Sequence of chain 1.A:
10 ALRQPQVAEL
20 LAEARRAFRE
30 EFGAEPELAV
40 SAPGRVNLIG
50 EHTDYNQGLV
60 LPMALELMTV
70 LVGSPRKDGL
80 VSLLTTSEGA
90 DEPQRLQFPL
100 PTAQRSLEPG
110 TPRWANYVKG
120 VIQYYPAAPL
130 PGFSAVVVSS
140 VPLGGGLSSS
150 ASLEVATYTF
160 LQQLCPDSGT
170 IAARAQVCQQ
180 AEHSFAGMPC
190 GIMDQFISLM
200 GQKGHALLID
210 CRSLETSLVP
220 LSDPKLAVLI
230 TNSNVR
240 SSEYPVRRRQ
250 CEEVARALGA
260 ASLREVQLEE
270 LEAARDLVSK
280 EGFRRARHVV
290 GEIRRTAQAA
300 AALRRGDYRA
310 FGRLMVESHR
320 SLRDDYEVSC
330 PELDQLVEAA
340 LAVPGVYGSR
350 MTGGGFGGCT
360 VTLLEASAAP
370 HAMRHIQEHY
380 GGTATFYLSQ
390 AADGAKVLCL

Binding-site contacts:
Ligand atom C14 contacts residue SER148 of chain 1.A at 3.6 Å.
Ligand atom C10 contacts residue GLY88 of chain 1.A at 3.7 Å.
Ligand atom N15 contacts residue TYR116 of chain 1.A at 3.3 Å (h-bond).
Ligand atom N16 contacts residue SER149 of chain 1.A at 3.2 Å (h-bond).
Ligand atom C24 contacts residue THR84 of chain 1.A at 3.2 Å.
Ligand atom C14 contacts residue TYR116 of chain 1.A at 3.7 Å (hydrophobic).
Ligand atom N16 contacts residue SER148 of chain 1.A at 2.9 Å (h-bond).
Ligand atom C11 contacts residue ASP90 of chain 1.A at 3.8 Å.
Ligand atom N16 contacts residue TYR116 of chain 1.A at 4.0 Å.
Ligand atom O21 contacts residue SER149 of chain 1.A at 3.7 Å.
Ligand atom C07 contacts residue TYR116 of chain 1.A at 3.7 Å (hydrophobic).
Ligand atom C17 contacts residue SER148 of chain 1.A at 3.5 Å.
Ligand atom C10 contacts residue ASP90 of chain 1.A at 3.9 Å.
Ligand atom C12 contacts residue ARG112 of chain 1.A at 3.8 Å.
Ligand atom C22 contacts residue THR68 of chain 1.A at 3.9 Å.
Ligand atom C19 contacts residue LEU152 of chain 1.A at 3.7 Å (hydrophobic).
Ligand atom C23 contacts residue VAL136 of chain 1.A at 3.5 Å (hydrophobic).
Ligand atom C05 contacts residue GLY143 of chain 1.A at 3.8 Å.
Ligand atom C09 contacts residue LEU142 of chain 1.A at 4.0 Å (hydrophobic).
Ligand atom C24 contacts residue SER86 of chain 1.A at 3.9 Å.
Ligand atom N15 contacts residue SER148 of chain 1.A at 3.9 Å.
Ligand atom C23 contacts residue SER86 of chain 1.A at 3.9 Å.
Ligand atom O21 contacts residue SER148 of chain 1.A at 3.2 Å (h-bond).
Ligand atom N18 contacts residue TRP113 of chain 1.A at 4.0 Å.
Ligand atom C23 contacts residue THR84 of chain 1.A at 4.0 Å.
Ligand atom C25 contacts residue LEU152 of chain 1.A at 4.0 Å (hydrophobic).
Ligand atom C22 contacts residue LEU152 of chain 1.A at 3.9 Å (hydrophobic).
Ligand atom O21 contacts residue LEU142 of chain 1.A at 3.5 Å.
Ligand atom C22 contacts residue SER138 of chain 1.A at 3.9 Å.
Ligand atom C20 contacts residue LEU152 of chain 1.A at 3.6 Å (hydrophobic).
Ligand atom C11 contacts residue TRP113 of chain 1.A at 3.6 Å (hydrophobic).
Ligand atom C17 contacts residue SER149 of chain 1.A at 3.9 Å.
Ligand atom C20 contacts residue LEU142 of chain 1.A at 3.4 Å (hydrophobic).
Ligand atom C22 contacts residue LEU142 of chain 1.A at 3.9 Å (hydrophobic).
Ligand atom C19 contacts residue LEU142 of chain 1.A at 3.6 Å (hydrophobic).
Ligand atom C17 contacts residue LEU142 of chain 1.A at 3.8 Å (hydrophobic).
Ligand atom C06 contacts residue TYR116 of chain 1.A at 3.3 Å (hydrophobic).
Ligand atom C25 contacts residue TRP113 of chain 1.A at 3.6 Å (hydrophobic).
Ligand atom C12 contacts residue TRP113 of chain 1.A at 3.8 Å (hydrophobic).
Ligand atom N18 contacts residue LEU142 of chain 1.A at 3.8 Å.

A protein and the small-molecule ligand that binds it are described below.
Small molecule (SMILES): O=C1CCCC2=C1C1(CCCC1)N=C(Nc1nc3ccccc3o1)N2